Binding-site contacts:
Ligand atom C8 contacts residue TYR702 of chain 1.B at 3.7 Å (hydrophobic).
Ligand atom C8 contacts residue SER703 of chain 1.B at 3.9 Å.
Ligand atom O7 contacts residue SER703 of chain 1.B at 4.2 Å.
Ligand atom O7 contacts residue ASN704 of chain 1.B at 3.8 Å.
Ligand atom C1 contacts residue TYR791 of chain 1.C at 4.0 Å (hydrophobic).
Ligand atom C5 contacts residue ASN704 of chain 1.B at 3.7 Å.
Ligand atom C5 contacts residue TYR791 of chain 1.C at 4.3 Å (hydrophobic).
Ligand atom O5 contacts residue ASN704 of chain 1.B at 2.4 Å (h-bond).
Ligand atom C2 contacts residue ASN704 of chain 1.B at 2.5 Å.
Ligand atom C3 contacts residue ASN704 of chain 1.B at 3.9 Å.
Ligand atom O6 contacts residue TYR791 of chain 1.C at 4.3 Å.
Ligand atom C7 contacts residue SER703 of chain 1.B at 4.2 Å.
Ligand atom N2 contacts residue ASN704 of chain 1.B at 3.0 Å (h-bond).
Ligand atom O5 contacts residue TYR791 of chain 1.C at 4.1 Å.
Ligand atom C1 contacts residue ASN704 of chain 1.B at 1.4 Å.
Ligand atom C7 contacts residue ASN704 of chain 1.B at 3.6 Å.
Ligand atom C4 contacts residue ASN704 of chain 1.B at 4.3 Å.

Sequence of chain 1.B:
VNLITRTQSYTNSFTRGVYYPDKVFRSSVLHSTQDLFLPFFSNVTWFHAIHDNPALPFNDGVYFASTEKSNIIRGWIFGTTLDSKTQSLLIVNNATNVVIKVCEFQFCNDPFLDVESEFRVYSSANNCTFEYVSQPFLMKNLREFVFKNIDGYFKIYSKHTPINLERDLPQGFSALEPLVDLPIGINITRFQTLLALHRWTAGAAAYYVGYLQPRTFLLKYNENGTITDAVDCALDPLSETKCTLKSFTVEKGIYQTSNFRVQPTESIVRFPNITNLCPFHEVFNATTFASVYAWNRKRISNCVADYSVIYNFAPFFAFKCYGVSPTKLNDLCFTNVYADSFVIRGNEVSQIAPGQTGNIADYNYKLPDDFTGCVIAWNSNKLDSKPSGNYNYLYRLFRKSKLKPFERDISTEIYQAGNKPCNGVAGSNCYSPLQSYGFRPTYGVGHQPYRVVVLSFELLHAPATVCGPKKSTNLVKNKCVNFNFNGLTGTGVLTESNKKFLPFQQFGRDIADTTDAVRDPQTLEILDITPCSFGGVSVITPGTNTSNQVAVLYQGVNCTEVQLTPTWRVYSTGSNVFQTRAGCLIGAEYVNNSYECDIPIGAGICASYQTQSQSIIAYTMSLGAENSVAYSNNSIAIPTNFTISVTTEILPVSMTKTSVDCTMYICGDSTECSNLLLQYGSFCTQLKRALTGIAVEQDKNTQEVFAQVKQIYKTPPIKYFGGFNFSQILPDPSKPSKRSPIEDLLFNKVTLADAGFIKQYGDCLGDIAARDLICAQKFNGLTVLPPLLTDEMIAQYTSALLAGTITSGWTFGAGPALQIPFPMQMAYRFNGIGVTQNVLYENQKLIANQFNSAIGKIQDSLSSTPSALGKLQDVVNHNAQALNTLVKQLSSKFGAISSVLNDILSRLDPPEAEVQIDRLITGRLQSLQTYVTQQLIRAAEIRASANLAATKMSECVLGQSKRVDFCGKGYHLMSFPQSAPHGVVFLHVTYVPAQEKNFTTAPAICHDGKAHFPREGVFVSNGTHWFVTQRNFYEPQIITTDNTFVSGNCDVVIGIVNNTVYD

The small molecule below binds the protein below.
Small molecule (SMILES): CC(=O)N[C@@H]1[C@@H](O)[C@H](O)[C@@H](CO)O[C@H]1O

Sequence of chain 1.C:
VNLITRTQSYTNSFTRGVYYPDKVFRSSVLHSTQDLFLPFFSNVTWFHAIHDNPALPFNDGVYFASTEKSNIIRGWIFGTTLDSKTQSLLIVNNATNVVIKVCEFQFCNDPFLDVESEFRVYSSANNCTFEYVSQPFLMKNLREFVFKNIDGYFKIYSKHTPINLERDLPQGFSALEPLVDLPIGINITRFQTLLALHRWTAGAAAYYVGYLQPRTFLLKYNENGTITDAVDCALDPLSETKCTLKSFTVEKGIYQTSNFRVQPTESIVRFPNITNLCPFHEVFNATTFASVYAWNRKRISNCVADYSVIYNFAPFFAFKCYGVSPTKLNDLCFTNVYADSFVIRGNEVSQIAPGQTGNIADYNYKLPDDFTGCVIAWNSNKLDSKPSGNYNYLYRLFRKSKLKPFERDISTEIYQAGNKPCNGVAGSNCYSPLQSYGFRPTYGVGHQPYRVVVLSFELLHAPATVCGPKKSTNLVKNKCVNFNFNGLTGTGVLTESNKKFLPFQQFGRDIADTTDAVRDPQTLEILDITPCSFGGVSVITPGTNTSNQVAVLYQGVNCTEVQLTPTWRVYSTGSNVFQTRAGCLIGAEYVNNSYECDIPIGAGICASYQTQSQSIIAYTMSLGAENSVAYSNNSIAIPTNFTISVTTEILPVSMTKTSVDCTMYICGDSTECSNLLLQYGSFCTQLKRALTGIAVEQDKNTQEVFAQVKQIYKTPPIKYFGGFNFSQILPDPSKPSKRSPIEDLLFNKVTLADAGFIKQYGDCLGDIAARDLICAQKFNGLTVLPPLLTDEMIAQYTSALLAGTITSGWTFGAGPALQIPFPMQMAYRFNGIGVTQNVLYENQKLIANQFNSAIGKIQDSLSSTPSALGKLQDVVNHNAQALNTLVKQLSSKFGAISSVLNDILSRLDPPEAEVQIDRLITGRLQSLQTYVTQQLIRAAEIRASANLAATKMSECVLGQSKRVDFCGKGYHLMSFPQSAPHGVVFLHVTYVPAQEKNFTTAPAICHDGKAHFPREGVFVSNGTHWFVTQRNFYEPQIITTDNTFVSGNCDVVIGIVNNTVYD